Sequence of chain 3.I:
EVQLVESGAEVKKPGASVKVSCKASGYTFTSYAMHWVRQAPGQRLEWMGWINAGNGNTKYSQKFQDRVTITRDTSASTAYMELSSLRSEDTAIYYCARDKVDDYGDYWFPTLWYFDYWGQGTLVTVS

Sequence of chain 3.C:
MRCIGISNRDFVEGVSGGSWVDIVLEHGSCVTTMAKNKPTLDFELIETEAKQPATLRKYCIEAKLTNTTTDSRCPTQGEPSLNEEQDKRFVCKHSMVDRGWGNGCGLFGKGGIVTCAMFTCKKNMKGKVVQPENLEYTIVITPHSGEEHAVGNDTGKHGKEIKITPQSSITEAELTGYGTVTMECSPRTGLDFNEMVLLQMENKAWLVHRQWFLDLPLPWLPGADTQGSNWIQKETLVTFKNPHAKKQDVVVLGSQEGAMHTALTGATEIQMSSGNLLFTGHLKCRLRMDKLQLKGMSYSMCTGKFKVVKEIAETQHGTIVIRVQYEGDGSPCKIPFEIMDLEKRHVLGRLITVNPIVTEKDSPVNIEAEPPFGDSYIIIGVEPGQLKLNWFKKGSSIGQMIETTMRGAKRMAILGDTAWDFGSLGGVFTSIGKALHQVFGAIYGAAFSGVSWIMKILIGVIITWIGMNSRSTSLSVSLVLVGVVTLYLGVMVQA

This small molecule binds to this protein.
Small molecule (SMILES): CC(=O)N[C@@H]1[C@@H](O)[C@H](O)[C@@H](CO)O[C@H]1O

Binding-site contacts:
Ligand atom O5 contacts residue GLN65 of chain 3.I at 3.7 Å.
Ligand atom O6 contacts residue GLN65 of chain 3.I at 2.5 Å (h-bond).
Ligand atom O4 contacts residue GLN65 of chain 3.I at 3.6 Å.
Ligand atom C4 contacts residue ASN67 of chain 3.C at 4.2 Å.
Ligand atom C5 contacts residue GLN65 of chain 3.I at 3.7 Å.
Ligand atom C4 contacts residue ASP66 of chain 3.I at 4.0 Å.
Ligand atom O4 contacts residue ASP66 of chain 3.I at 2.7 Å (salt-bridge).
Ligand atom C4 contacts residue GLN65 of chain 3.I at 3.3 Å.
Ligand atom C5 contacts residue ASN67 of chain 3.C at 3.7 Å.
Ligand atom C8 contacts residue PHE90 of chain 3.C at 3.7 Å (hydrophobic).
Ligand atom C2 contacts residue ASN67 of chain 3.C at 2.4 Å.
Ligand atom C6 contacts residue GLN65 of chain 3.I at 3.5 Å.
Ligand atom N2 contacts residue ASN67 of chain 3.C at 2.9 Å (h-bond).
Ligand atom C7 contacts residue PHE90 of chain 3.C at 4.4 Å (hydrophobic).
Ligand atom O6 contacts residue TYR60 of chain 3.I at 4.2 Å.
Ligand atom O3 contacts residue GLN65 of chain 3.I at 3.6 Å.
Ligand atom O7 contacts residue ASN67 of chain 3.C at 4.1 Å.
Ligand atom C2 contacts residue GLN65 of chain 3.I at 4.4 Å.
Ligand atom C3 contacts residue ASN67 of chain 3.C at 3.8 Å.
Ligand atom C1 contacts residue ASN67 of chain 3.C at 1.4 Å.
Ligand atom C7 contacts residue ASN67 of chain 3.C at 3.7 Å.
Ligand atom C3 contacts residue GLN65 of chain 3.I at 4.0 Å.
Ligand atom O5 contacts residue ASN67 of chain 3.C at 2.4 Å (h-bond).
Ligand atom O6 contacts residue ASN67 of chain 3.C at 4.0 Å.